Binding-site contacts:
Ligand atom C6 contacts residue SER86 of chain 1.A at 3.8 Å.
Ligand atom O7 contacts residue ASN139 of chain 1.A at 3.7 Å.
Ligand atom C5 contacts residue ASN139 of chain 1.A at 3.7 Å.
Ligand atom N2 contacts residue ASN139 of chain 1.A at 2.9 Å (h-bond).
Ligand atom C1 contacts residue ASN139 of chain 1.A at 1.4 Å.
Ligand atom O7 contacts residue ARG331 of chain 1.G at 4.2 Å.
Ligand atom O7 contacts residue GLN89 of chain 1.A at 3.6 Å.
Ligand atom C3 contacts residue ASN139 of chain 1.A at 3.8 Å.
Ligand atom C6 contacts residue ASN139 of chain 1.A at 4.4 Å.
Ligand atom O5 contacts residue ASN139 of chain 1.A at 2.4 Å (h-bond).
Ligand atom C8 contacts residue TYR370 of chain 1.G at 4.3 Å (hydrophobic).
Ligand atom C2 contacts residue ASN139 of chain 1.A at 2.5 Å.
Ligand atom C7 contacts residue ASN139 of chain 1.A at 3.5 Å.
Ligand atom O6 contacts residue SER86 of chain 1.A at 4.3 Å.
Ligand atom C4 contacts residue ASN139 of chain 1.A at 4.2 Å.
Ligand atom C8 contacts residue ARG331 of chain 1.G at 2.9 Å.
Ligand atom C7 contacts residue ARG331 of chain 1.G at 3.8 Å.

The protein below binds the small molecule below.
Small molecule (SMILES): CC(=O)N[C@@H]1[C@@H](O)[C@H](O)[C@@H](CO)O[C@H]1O

Sequence of chain 1.G:
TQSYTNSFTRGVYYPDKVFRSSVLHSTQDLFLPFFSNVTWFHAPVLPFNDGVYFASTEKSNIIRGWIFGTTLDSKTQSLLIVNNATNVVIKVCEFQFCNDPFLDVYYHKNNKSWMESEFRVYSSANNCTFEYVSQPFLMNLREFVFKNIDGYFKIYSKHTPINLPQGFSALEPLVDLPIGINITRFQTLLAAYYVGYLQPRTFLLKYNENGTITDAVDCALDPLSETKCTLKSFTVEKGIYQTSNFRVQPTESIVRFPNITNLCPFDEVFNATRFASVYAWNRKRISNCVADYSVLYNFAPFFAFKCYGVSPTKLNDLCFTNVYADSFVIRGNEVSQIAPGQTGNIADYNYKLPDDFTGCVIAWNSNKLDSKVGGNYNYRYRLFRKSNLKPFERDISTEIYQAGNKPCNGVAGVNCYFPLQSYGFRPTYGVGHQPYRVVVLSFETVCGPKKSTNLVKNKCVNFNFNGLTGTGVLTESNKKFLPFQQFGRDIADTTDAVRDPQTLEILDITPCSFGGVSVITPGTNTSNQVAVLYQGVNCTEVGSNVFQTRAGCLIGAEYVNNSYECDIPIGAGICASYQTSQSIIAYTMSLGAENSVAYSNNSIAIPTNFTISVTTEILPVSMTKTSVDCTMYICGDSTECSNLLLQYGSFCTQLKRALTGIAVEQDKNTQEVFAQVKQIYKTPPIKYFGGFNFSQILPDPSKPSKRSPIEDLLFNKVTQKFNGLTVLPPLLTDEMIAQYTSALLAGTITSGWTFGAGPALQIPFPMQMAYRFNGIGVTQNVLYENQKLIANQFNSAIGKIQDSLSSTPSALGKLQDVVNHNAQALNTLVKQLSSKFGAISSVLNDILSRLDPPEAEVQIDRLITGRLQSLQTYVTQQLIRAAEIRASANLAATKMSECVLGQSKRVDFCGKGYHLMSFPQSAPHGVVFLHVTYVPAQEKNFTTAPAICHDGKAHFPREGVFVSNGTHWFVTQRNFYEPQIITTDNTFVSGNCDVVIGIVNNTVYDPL

Sequence of chain 1.A:
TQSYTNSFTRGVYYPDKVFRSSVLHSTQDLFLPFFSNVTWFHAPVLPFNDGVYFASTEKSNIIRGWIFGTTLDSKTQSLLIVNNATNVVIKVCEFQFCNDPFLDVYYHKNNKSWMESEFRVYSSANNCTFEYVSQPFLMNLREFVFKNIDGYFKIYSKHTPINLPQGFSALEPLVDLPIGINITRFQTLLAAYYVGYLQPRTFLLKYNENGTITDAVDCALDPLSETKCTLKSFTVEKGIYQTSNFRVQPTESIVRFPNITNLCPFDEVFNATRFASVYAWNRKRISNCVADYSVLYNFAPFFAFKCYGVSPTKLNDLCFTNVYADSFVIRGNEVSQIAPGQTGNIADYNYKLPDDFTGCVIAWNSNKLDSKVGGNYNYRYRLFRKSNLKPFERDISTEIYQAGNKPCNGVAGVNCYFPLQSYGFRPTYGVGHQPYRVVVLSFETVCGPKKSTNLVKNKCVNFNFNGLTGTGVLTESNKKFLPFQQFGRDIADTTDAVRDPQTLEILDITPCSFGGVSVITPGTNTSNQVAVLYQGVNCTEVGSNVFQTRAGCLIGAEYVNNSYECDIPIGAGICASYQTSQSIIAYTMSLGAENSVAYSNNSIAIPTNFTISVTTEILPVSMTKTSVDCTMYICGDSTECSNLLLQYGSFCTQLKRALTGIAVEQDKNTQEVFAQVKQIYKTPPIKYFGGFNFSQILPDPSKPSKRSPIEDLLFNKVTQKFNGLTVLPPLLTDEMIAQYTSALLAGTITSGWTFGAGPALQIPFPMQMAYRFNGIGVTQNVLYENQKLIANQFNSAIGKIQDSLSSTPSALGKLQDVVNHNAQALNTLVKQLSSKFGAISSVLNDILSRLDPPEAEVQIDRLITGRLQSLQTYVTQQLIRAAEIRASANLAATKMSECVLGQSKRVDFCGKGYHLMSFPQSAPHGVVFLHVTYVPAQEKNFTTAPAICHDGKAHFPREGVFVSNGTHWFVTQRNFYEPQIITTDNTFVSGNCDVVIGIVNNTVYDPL